Sequence of chain 3.A:
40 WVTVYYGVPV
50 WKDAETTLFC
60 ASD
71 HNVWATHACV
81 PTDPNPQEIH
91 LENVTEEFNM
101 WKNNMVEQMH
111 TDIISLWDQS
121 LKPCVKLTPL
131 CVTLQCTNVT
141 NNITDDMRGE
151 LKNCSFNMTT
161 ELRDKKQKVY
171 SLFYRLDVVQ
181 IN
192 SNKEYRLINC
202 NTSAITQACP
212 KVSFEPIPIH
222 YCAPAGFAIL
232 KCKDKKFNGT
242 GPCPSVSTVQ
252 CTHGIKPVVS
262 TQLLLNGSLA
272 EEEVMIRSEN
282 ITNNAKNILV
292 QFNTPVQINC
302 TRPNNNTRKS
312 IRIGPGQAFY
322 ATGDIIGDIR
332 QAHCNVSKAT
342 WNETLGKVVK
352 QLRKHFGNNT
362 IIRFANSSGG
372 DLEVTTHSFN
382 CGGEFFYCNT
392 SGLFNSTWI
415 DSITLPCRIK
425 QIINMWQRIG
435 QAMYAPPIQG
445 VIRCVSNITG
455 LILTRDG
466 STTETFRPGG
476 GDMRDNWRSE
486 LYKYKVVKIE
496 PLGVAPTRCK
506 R

Binding-site contacts:
Ligand atom C5 contacts residue ASN343 of chain 3.A at 3.6 Å.
Ligand atom N2 contacts residue ASN343 of chain 3.A at 2.8 Å (h-bond).
Ligand atom O5 contacts residue ASN343 of chain 3.A at 2.4 Å (h-bond).
Ligand atom C8 contacts residue LYS339 of chain 3.A at 4.4 Å.
Ligand atom O5 contacts residue ILE400 of chain 3.A at 4.3 Å.
Ligand atom C4 contacts residue ASN343 of chain 3.A at 4.1 Å.
Ligand atom C3 contacts residue ASN343 of chain 3.A at 3.7 Å.
Ligand atom C8 contacts residue ASN343 of chain 3.A at 3.9 Å.
Ligand atom C2 contacts residue ASN343 of chain 3.A at 2.4 Å.
Ligand atom C1 contacts residue ILE400 of chain 3.A at 4.0 Å (hydrophobic).
Ligand atom C7 contacts residue ASN343 of chain 3.A at 3.4 Å.
Ligand atom C1 contacts residue ASN343 of chain 3.A at 1.4 Å.
Ligand atom O7 contacts residue ASN343 of chain 3.A at 3.6 Å.

This small molecule binds to this protein.
Small molecule (SMILES): CC(=O)N[C@@H]1[C@@H](O)[C@H](O)[C@@H](CO)O[C@H]1O